Sequence of chain 1.A:
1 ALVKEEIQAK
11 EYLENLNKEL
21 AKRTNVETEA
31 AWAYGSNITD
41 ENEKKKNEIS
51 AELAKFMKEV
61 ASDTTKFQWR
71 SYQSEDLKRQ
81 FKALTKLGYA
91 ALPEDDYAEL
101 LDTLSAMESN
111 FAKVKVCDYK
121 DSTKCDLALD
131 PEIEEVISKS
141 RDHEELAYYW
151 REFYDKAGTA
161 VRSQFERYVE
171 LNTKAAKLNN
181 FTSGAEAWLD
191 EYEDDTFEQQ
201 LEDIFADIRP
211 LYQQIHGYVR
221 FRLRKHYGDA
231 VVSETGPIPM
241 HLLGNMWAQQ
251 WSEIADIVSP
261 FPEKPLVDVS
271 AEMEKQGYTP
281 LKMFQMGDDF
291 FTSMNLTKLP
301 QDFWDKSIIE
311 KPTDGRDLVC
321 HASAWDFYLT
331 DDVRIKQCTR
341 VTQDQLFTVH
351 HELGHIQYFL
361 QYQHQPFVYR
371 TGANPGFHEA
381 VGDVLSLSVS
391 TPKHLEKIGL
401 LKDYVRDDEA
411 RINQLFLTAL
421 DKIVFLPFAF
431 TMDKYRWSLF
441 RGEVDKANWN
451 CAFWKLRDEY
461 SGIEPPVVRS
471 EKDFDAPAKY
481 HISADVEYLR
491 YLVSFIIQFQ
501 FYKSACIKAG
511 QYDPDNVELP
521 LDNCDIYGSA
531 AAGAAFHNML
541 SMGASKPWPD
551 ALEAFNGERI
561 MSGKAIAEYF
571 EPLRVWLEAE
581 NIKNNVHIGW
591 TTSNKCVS

Binding-site contacts:
Ligand atom C7 contacts residue ALA530 of chain 1.A at 4.1 Å (hydrophobic).
Ligand atom C1 contacts residue ASN295 of chain 1.A at 1.4 Å.
Ligand atom C8 contacts residue ALA530 of chain 1.A at 4.2 Å (hydrophobic).
Ligand atom N2 contacts residue ASN295 of chain 1.A at 2.8 Å (h-bond).
Ligand atom O5 contacts residue ASN295 of chain 1.A at 2.4 Å (h-bond).
Ligand atom C5 contacts residue ASN295 of chain 1.A at 3.6 Å.
Ligand atom C4 contacts residue ASN295 of chain 1.A at 4.1 Å.
Ligand atom O7 contacts residue ALA530 of chain 1.A at 3.9 Å.
Ligand atom C2 contacts residue ASN295 of chain 1.A at 2.3 Å.
Ligand atom C3 contacts residue ASN295 of chain 1.A at 3.7 Å.
Ligand atom O7 contacts residue ASN295 of chain 1.A at 4.1 Å.
Ligand atom C7 contacts residue ASN295 of chain 1.A at 3.6 Å.

The small molecule below binds the protein below.
Small molecule (SMILES): CC(=O)N[C@@H]1[C@@H](O)[C@H](O)[C@@H](CO)O[C@H]1O